This small molecule binds to this protein.
Small molecule (SMILES): CC(=O)N[C@H]1CO[C@H](CO[C@@H]2O[C@@H](C)[C@@H](O)[C@@H](O)[C@@H]2O)[C@@H](O)[C@@H]1O

Binding-site contacts:
Ligand atom O5 contacts residue GLU6 of chain 1.E at 4.4 Å.
Ligand atom C1 contacts residue GLU6 of chain 1.E at 4.2 Å.
Ligand atom C8 contacts residue ASN25 of chain 1.E at 4.2 Å.
Ligand atom C5 contacts residue ASN25 of chain 1.E at 3.7 Å.
Ligand atom C4 contacts residue GLU24 of chain 1.E at 4.1 Å.
Ligand atom O5 contacts residue ASN25 of chain 1.E at 2.4 Å (h-bond).
Ligand atom C3 contacts residue ASN25 of chain 1.E at 3.7 Å.
Ligand atom O7 contacts residue GLU24 of chain 1.E at 4.0 Å.
Ligand atom O7 contacts residue GLU22 of chain 1.E at 3.7 Å.
Ligand atom C8 contacts residue GLU22 of chain 1.E at 2.8 Å.
Ligand atom C8 contacts residue GLU6 of chain 1.E at 4.4 Å.
Ligand atom O3 contacts residue GLU24 of chain 1.E at 3.7 Å.
Ligand atom O7 contacts residue HIS21 of chain 1.E at 3.4 Å (h-bond).
Ligand atom C3 contacts residue GLU24 of chain 1.E at 3.0 Å.
Ligand atom C2 contacts residue ASN25 of chain 1.E at 2.4 Å.
Ligand atom C4 contacts residue ASN25 of chain 1.E at 4.2 Å.
Ligand atom C7 contacts residue HIS21 of chain 1.E at 3.8 Å.
Ligand atom C5 contacts residue GLU24 of chain 1.E at 4.4 Å.
Ligand atom N2 contacts residue ASN25 of chain 1.E at 2.7 Å (h-bond).
Ligand atom C7 contacts residue GLU22 of chain 1.E at 3.8 Å.
Ligand atom N2 contacts residue HIS21 of chain 1.E at 4.3 Å.
Ligand atom C1 contacts residue GLU24 of chain 1.E at 3.5 Å.
Ligand atom C2 contacts residue GLU24 of chain 1.E at 3.5 Å.
Ligand atom O4 contacts residue GLU24 of chain 1.E at 4.4 Å.
Ligand atom C7 contacts residue GLU24 of chain 1.E at 3.7 Å.
Ligand atom O5 contacts residue GLU24 of chain 1.E at 4.5 Å.
Ligand atom N2 contacts residue GLU24 of chain 1.E at 3.1 Å.
Ligand atom C7 contacts residue ASN25 of chain 1.E at 3.9 Å.
Ligand atom C8 contacts residue HIS21 of chain 1.E at 4.3 Å.
Ligand atom C2 contacts residue GLU6 of chain 1.E at 4.4 Å.
Ligand atom C1 contacts residue ASN25 of chain 1.E at 1.4 Å.

Sequence of chain 1.E:
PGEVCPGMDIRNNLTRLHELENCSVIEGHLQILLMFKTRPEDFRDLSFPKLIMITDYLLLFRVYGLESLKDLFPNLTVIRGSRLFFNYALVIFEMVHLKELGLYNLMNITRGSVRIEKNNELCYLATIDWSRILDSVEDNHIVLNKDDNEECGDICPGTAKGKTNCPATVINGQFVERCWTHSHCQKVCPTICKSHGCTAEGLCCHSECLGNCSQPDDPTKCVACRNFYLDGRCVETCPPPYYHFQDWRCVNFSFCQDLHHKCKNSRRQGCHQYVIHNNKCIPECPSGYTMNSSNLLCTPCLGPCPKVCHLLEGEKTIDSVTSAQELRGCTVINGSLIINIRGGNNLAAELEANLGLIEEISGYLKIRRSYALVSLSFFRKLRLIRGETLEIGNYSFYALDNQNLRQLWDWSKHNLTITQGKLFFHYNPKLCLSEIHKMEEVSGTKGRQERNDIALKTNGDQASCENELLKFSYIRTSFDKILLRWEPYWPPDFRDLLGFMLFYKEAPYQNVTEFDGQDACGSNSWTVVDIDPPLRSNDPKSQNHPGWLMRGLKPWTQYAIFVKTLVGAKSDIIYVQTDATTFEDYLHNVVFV